This small molecule binds to this protein.
Small molecule (SMILES): CC(=O)N[C@@H]1[C@@H](O)[C@H](O)[C@@H](CO)O[C@H]1O

Binding-site contacts:
Ligand atom C5 contacts residue ASN485 of chain 1.A at 3.6 Å.
Ligand atom C8 contacts residue GLU482 of chain 1.A at 3.8 Å.
Ligand atom C8 contacts residue ARG465 of chain 1.A at 4.0 Å.
Ligand atom C8 contacts residue LYS469 of chain 1.A at 3.9 Å.
Ligand atom C2 contacts residue ASN485 of chain 1.A at 2.3 Å.
Ligand atom C7 contacts residue ASN485 of chain 1.A at 3.3 Å.
Ligand atom C4 contacts residue ASN485 of chain 1.A at 4.2 Å.
Ligand atom O7 contacts residue ARG465 of chain 1.A at 3.5 Å.
Ligand atom O5 contacts residue ASN485 of chain 1.A at 2.3 Å (h-bond).
Ligand atom O3 contacts residue ILE462 of chain 1.A at 4.5 Å.
Ligand atom O7 contacts residue SER466 of chain 1.A at 4.3 Å.
Ligand atom C8 contacts residue ASN485 of chain 1.A at 4.4 Å.
Ligand atom C3 contacts residue ASN485 of chain 1.A at 3.7 Å.
Ligand atom C7 contacts residue GLU482 of chain 1.A at 4.1 Å.
Ligand atom O3 contacts residue ARG465 of chain 1.A at 3.5 Å.
Ligand atom N2 contacts residue ASN485 of chain 1.A at 2.8 Å (h-bond).
Ligand atom O7 contacts residue ASN485 of chain 1.A at 3.4 Å (h-bond).
Ligand atom N2 contacts residue ARG465 of chain 1.A at 4.4 Å.
Ligand atom C1 contacts residue ASN485 of chain 1.A at 1.4 Å.
Ligand atom O7 contacts residue GLU482 of chain 1.A at 4.4 Å.
Ligand atom C7 contacts residue ARG465 of chain 1.A at 3.8 Å.

Sequence of chain 1.A:
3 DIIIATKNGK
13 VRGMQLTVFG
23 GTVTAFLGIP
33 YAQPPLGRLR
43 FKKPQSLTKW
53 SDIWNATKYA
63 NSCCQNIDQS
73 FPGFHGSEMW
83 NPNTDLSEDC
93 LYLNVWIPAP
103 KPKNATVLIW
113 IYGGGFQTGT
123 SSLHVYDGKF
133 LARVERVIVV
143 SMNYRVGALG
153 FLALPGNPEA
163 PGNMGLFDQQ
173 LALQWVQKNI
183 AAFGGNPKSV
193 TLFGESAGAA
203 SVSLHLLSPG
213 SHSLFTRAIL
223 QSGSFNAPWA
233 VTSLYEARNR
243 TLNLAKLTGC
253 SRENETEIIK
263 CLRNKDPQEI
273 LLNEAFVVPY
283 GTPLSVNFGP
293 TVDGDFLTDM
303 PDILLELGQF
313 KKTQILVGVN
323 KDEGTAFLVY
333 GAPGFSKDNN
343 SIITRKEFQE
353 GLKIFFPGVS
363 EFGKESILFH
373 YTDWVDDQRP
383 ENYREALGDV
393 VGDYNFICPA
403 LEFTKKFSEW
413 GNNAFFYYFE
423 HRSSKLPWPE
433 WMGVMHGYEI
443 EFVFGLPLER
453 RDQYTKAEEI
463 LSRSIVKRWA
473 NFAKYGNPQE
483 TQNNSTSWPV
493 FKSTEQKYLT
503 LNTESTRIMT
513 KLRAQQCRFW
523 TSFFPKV